Sequence of chain 1.B:
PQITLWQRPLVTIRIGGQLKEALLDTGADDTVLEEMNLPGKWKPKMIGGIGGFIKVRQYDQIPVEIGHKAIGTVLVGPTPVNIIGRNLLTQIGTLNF

Sequence of chain 1.A:
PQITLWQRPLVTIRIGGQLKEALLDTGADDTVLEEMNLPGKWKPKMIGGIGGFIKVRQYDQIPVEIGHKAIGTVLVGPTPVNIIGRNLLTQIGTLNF

Binding-site contacts:
Ligand atom O1 contacts residue ASP29 of chain 1.A at 3.3 Å (salt-bridge).
Ligand atom O contacts residue GLY49 of chain 1.A at 3.3 Å.
Ligand atom OD1 contacts residue ASP30 of chain 1.A at 2.9 Å (salt-bridge).
Ligand atom CE1 contacts residue VAL82 of chain 1.B at 3.6 Å (hydrophobic).
Ligand atom O contacts residue ASP25 of chain 1.A at 2.8 Å (salt-bridge).
Ligand atom N contacts residue GLY27 of chain 1.A at 3.2 Å (h-bond).
Ligand atom OD1 contacts residue ALA28 of chain 1.A at 3.6 Å.
Ligand atom OD1 contacts residue ASP29 of chain 1.A at 3.0 Å (salt-bridge).
Ligand atom C contacts residue GLY27 of chain 1.B at 3.7 Å.
Ligand atom CG2 contacts residue GLY48 of chain 1.B at 3.6 Å.
Ligand atom CD1 contacts residue GLY27 of chain 1.A at 3.3 Å.
Ligand atom CB contacts residue ASP25 of chain 1.B at 3.3 Å.
Ligand atom CG1 contacts residue ALA28 of chain 1.B at 3.6 Å (hydrophobic).
Ligand atom N contacts residue GLY48 of chain 1.A at 2.9 Å (h-bond).
Ligand atom CB contacts residue ALA28 of chain 1.B at 3.6 Å (hydrophobic).
Ligand atom CG1 contacts residue ARG8 of chain 1.A at 3.7 Å.
Ligand atom O contacts residue ASP25 of chain 1.B at 2.6 Å (salt-bridge).
Ligand atom ND2 contacts residue ASP30 of chain 1.A at 3.5 Å (salt-bridge).
Ligand atom C2 contacts residue GLY48 of chain 1.A at 3.6 Å.
Ligand atom C contacts residue ASP25 of chain 1.B at 3.5 Å.
Ligand atom O contacts residue GLY48 of chain 1.B at 3.7 Å.
Ligand atom O contacts residue ASP29 of chain 1.B at 2.9 Å (salt-bridge).
Ligand atom O contacts residue GLY27 of chain 1.A at 3.6 Å (h-bond).
Ligand atom C4 contacts residue ARG8 of chain 1.B at 3.3 Å.
Ligand atom CD1 contacts residue ILE50 of chain 1.A at 3.5 Å (hydrophobic).
Ligand atom CA contacts residue GLY27 of chain 1.B at 3.3 Å.
Ligand atom O contacts residue GLY48 of chain 1.B at 3.0 Å (h-bond).
Ligand atom N contacts residue GLY48 of chain 1.B at 2.9 Å (h-bond).
Ligand atom CA contacts residue GLY48 of chain 1.B at 3.4 Å.
Ligand atom N contacts residue GLY27 of chain 1.B at 3.2 Å (h-bond).
Ligand atom O contacts residue ILE47 of chain 1.B at 3.5 Å.
Ligand atom CG contacts residue PRO81 of chain 1.A at 3.6 Å (hydrophobic).
Ligand atom CD1 contacts residue LEU23 of chain 1.B at 3.7 Å (hydrophobic).
Ligand atom C3 contacts residue GLY48 of chain 1.A at 3.6 Å.
Ligand atom N contacts residue ASP25 of chain 1.A at 3.7 Å.
Ligand atom C contacts residue GLY48 of chain 1.B at 3.6 Å.
Ligand atom O contacts residue GLY49 of chain 1.B at 3.5 Å.
Ligand atom C6 contacts residue ASP25 of chain 1.A at 3.0 Å.
Ligand atom ND2 contacts residue GLY48 of chain 1.A at 3.5 Å (h-bond).
Ligand atom N contacts residue ASP29 of chain 1.B at 3.7 Å.

A protein and the small-molecule ligand that binds it are described below.
Small molecule (SMILES): CC[C@H](C)[C@H](NC(=O)[C@@H]1CCCN1C[C@H](O)[C@@H]1Cc2ccc(cc2)OCCCC(=O)N[C@@H](CC(N)=O)C(=O)N1)C(=O)N[C@H](C(N)=O)C(C)C